Sequence of chain 1.A:
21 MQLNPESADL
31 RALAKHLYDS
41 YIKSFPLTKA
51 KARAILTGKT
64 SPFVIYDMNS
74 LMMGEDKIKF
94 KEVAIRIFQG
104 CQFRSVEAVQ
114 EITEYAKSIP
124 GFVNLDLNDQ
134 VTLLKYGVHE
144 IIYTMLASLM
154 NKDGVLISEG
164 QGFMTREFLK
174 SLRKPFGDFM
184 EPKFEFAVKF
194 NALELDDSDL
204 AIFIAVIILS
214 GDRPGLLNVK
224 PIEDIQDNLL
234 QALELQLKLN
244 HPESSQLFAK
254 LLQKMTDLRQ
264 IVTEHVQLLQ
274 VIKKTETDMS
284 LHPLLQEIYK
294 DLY

The protein below binds the small molecule below.
Small molecule (SMILES): CN(CCOc1ccc(C[C@@H]2SC(=O)NC2=O)cc1)c1ccccn1

Binding-site contacts:
Ligand atom C4 contacts residue TYR292 of chain 1.A at 3.3 Å (hydrophobic).
Ligand atom C16 contacts residue CYS104 of chain 1.A at 3.7 Å (hydrophobic).
Ligand atom C4 contacts residue SER108 of chain 1.A at 3.2 Å.
Ligand atom N18 contacts residue CYS104 of chain 1.A at 3.8 Å.
Ligand atom C2 contacts residue HIS268 of chain 1.A at 3.2 Å.
Ligand atom C15 contacts residue ILE160 of chain 1.A at 3.7 Å (hydrophobic).
Ligand atom C5 contacts residue CYS104 of chain 1.A at 3.9 Å (hydrophobic).
Ligand atom O2 contacts residue HIS268 of chain 1.A at 2.9 Å (h-bond).
Ligand atom O4 contacts residue TYR292 of chain 1.A at 3.4 Å (h-bond).
Ligand atom C19 contacts residue ILE100 of chain 1.A at 3.8 Å (hydrophobic).
Ligand atom C11 contacts residue MET183 of chain 1.A at 3.5 Å (hydrophobic).
Ligand atom C2 contacts residue TYR292 of chain 1.A at 3.6 Å (hydrophobic).
Ligand atom O13 contacts residue MET183 of chain 1.A at 3.9 Å.
Ligand atom C11 contacts residue CYS104 of chain 1.A at 3.8 Å (hydrophobic).
Ligand atom N3 contacts residue TYR292 of chain 1.A at 2.4 Å (h-bond).
Ligand atom O4 contacts residue SER108 of chain 1.A at 2.4 Å (h-bond).
Ligand atom O2 contacts residue PHE182 of chain 1.A at 3.8 Å.
Ligand atom C10 contacts residue CYS104 of chain 1.A at 3.8 Å (hydrophobic).
Ligand atom C20 contacts residue GLY103 of chain 1.A at 3.9 Å.
Ligand atom N3 contacts residue HIS268 of chain 1.A at 3.6 Å.
Ligand atom O2 contacts residue PHE101 of chain 1.A at 3.3 Å.
Ligand atom O4 contacts residue HIS142 of chain 1.A at 2.7 Å (h-bond).
Ligand atom C21 contacts residue GLY103 of chain 1.A at 3.8 Å.
Ligand atom C6 contacts residue TYR146 of chain 1.A at 3.4 Å (hydrophobic).
Ligand atom N16 contacts residue CYS104 of chain 1.A at 3.8 Å.
Ligand atom O13 contacts residue LEU149 of chain 1.A at 3.9 Å.
Ligand atom O2 contacts residue TYR292 of chain 1.A at 3.9 Å.
Ligand atom C9 contacts residue CYS104 of chain 1.A at 3.9 Å (hydrophobic).
Ligand atom C17 contacts residue ILE160 of chain 1.A at 3.7 Å (hydrophobic).
Ligand atom C8 contacts residue CYS104 of chain 1.A at 3.5 Å (hydrophobic).
Ligand atom N16 contacts residue ILE160 of chain 1.A at 3.6 Å.
Ligand atom C4 contacts residue HIS142 of chain 1.A at 3.5 Å.
Ligand atom C11 contacts residue LEU149 of chain 1.A at 3.9 Å (hydrophobic).
Ligand atom C10 contacts residue LEU149 of chain 1.A at 3.8 Å (hydrophobic).
Ligand atom C17 contacts residue CYS104 of chain 1.A at 3.8 Å (hydrophobic).
Ligand atom O13 contacts residue CYS104 of chain 1.A at 3.9 Å.
Ligand atom S1 contacts residue PHE182 of chain 1.A at 3.5 Å.
Ligand atom C22 contacts residue ILE160 of chain 1.A at 4.0 Å (hydrophobic).
Ligand atom O4 contacts residue LEU288 of chain 1.A at 4.0 Å.
Ligand atom C5 contacts residue SER108 of chain 1.A at 3.6 Å.